This protein binds this small molecule.
Small molecule (SMILES): CC(C)C[C@H](C[P](=O)(O)[C@@H](N)CCc1ccccc1)C(=O)N[C@@H](CCCCN)C(=O)N[C@@H](CC1=NC=NC1)C(=O)N[C@@H](Cc1cnc[nH]1)C(=O)N[C@@H](C)C(=O)N[C@@H](Cc1ccccc1)C(=O)N[C@@H](CO)C(=O)N[C@@H](C)C(=O)N[C@@H](CCCCN)C(=O)O

Binding-site contacts:
Ligand atom C6 contacts residue GLU172 of chain 1.A at 3.3 Å.
Ligand atom ND1 contacts residue LEU334 of chain 1.A at 3.6 Å.
Ligand atom CE contacts residue GLU879 of chain 1.A at 3.2 Å.
Ligand atom C contacts residue SER423 of chain 1.A at 3.4 Å.
Ligand atom CG contacts residue LYS398 of chain 1.A at 3.5 Å.
Ligand atom O13 contacts residue ZN1 of chain 1.K at 2.5 Å.
Ligand atom O contacts residue TYR426 of chain 1.A at 3.1 Å.
Ligand atom O contacts residue SER423 of chain 1.A at 3.1 Å (h-bond).
Ligand atom P11 contacts residue ZN1 of chain 1.K at 3.0 Å.
Ligand atom CB contacts residue ARG806 of chain 1.A at 3.4 Å.
Ligand atom N10 contacts residue TYR426 of chain 1.A at 3.4 Å (h-bond).
Ligand atom N10 contacts residue GLU364 of chain 1.A at 2.8 Å (salt-bridge).
Ligand atom CE1 contacts residue ARG316 of chain 1.A at 3.6 Å.
Ligand atom NZ contacts residue GLU879 of chain 1.A at 2.6 Å (salt-bridge).
Ligand atom O contacts residue SER423 of chain 1.A at 3.1 Å.
Ligand atom NE2 contacts residue ARG316 of chain 1.A at 3.2 Å (salt-bridge).
Ligand atom O13 contacts residue TYR426 of chain 1.A at 2.9 Å (h-bond).
Ligand atom C3 contacts residue GLU172 of chain 1.A at 3.6 Å.
Ligand atom NZ contacts residue PHE421 of chain 1.A at 3.2 Å.
Ligand atom CB contacts residue LYS394 of chain 1.A at 3.5 Å.
Ligand atom CZ contacts residue ARG806 of chain 1.A at 3.6 Å.
Ligand atom CE1 contacts residue ARG806 of chain 1.A at 3.2 Å.
Ligand atom CG contacts residue ILE338 of chain 1.A at 3.6 Å (hydrophobic).
Ligand atom CD1 contacts residue GLU342 of chain 1.A at 3.5 Å.
Ligand atom O12 contacts residue ZN1 of chain 1.K at 2.6 Å.
Ligand atom O13 contacts residue HIS341 of chain 1.A at 3.5 Å (h-bond).
Ligand atom O12 contacts residue GLU342 of chain 1.A at 3.5 Å (salt-bridge).
Ligand atom C1 contacts residue ALA306 of chain 1.A at 3.4 Å (hydrophobic).
Ligand atom O12 contacts residue GLU308 of chain 1.A at 3.3 Å (salt-bridge).
Ligand atom O13 contacts residue GLU364 of chain 1.A at 3.1 Å (salt-bridge).
Ligand atom N10 contacts residue GLU172 of chain 1.A at 3.2 Å (salt-bridge).
Ligand atom CE contacts residue GLN841 of chain 1.A at 3.3 Å.
Ligand atom CD2 contacts residue TYR838 of chain 1.A at 3.4 Å (hydrophobic).
Ligand atom CB contacts residue LYS398 of chain 1.A at 3.5 Å.
Ligand atom CG contacts residue TYR426 of chain 1.A at 3.5 Å (hydrophobic).
Ligand atom CD contacts residue LYS398 of chain 1.A at 3.6 Å.
Ligand atom CE2 contacts residue ASN842 of chain 1.A at 3.1 Å.
Ligand atom CD1 contacts residue HIS341 of chain 1.A at 3.4 Å.
Ligand atom CA contacts residue LYS398 of chain 1.A at 3.6 Å.
Ligand atom CD2 contacts residue ASN842 of chain 1.A at 3.3 Å.

Sequence of chain 1.A:
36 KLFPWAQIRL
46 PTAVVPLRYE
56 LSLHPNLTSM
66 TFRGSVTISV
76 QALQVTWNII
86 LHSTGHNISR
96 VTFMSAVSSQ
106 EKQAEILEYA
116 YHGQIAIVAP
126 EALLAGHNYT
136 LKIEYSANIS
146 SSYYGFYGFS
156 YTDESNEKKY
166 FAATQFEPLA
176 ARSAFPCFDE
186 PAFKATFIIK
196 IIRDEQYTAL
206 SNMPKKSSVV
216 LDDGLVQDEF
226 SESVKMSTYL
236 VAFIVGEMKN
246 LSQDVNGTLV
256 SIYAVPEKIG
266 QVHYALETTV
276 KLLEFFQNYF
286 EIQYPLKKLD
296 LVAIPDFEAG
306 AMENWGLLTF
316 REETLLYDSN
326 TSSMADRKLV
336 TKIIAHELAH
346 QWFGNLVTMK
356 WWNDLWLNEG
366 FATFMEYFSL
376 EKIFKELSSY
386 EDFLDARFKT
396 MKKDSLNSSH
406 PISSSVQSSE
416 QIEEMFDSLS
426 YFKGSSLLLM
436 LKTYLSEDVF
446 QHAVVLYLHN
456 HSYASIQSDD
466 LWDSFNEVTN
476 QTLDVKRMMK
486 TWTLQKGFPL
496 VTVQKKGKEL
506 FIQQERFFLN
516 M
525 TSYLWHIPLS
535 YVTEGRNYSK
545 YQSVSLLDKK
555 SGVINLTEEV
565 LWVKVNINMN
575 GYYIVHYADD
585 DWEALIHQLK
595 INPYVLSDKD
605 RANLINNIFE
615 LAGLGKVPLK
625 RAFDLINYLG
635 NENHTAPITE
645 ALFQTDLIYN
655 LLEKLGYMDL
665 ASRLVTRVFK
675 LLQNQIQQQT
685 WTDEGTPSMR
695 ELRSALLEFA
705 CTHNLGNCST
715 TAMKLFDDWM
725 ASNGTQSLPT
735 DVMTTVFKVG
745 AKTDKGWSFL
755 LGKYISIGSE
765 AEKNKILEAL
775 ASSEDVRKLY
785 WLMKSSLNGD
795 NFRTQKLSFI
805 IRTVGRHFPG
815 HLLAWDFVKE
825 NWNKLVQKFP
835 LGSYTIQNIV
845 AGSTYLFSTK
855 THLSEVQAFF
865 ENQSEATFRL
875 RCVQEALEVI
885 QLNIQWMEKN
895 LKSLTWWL